Binding-site contacts:
Ligand atom CAQ contacts residue TRP136 of chain 1.A at 3.4 Å (hydrophobic).
Ligand atom OAH contacts residue GLN43 of chain 1.A at 3.6 Å (h-bond).
Ligand atom CAL contacts residue LEU48 of chain 1.A at 3.8 Å (hydrophobic).
Ligand atom CAI contacts residue LEU48 of chain 1.A at 4.4 Å (hydrophobic).
Ligand atom CAX contacts residue GLN43 of chain 1.A at 4.4 Å.
Ligand atom OAF contacts residue ARG125 of chain 1.A at 3.2 Å (salt-bridge).
Ligand atom CAD contacts residue CYS133 of chain 1.A at 3.8 Å (hydrophobic).
Ligand atom CAI contacts residue ILE132 of chain 1.A at 4.1 Å (hydrophobic).
Ligand atom CAO contacts residue TRP136 of chain 1.A at 4.3 Å (hydrophobic).
Ligand atom CAQ contacts residue CYS55 of chain 1.A at 3.6 Å (hydrophobic).
Ligand atom CAK contacts residue ILE132 of chain 1.A at 4.0 Å (hydrophobic).
Ligand atom CBC contacts residue LYS129 of chain 1.A at 3.9 Å.
Ligand atom CAA contacts residue LEU90 of chain 1.A at 4.4 Å (hydrophobic).
Ligand atom CAD contacts residue LYS129 of chain 1.A at 4.0 Å.
Ligand atom CAA contacts residue LEU93 of chain 1.A at 4.1 Å (hydrophobic).
Ligand atom CAD contacts residue ILE132 of chain 1.A at 4.2 Å (hydrophobic).
Ligand atom CAV contacts residue LYS129 of chain 1.A at 3.9 Å.
Ligand atom CAB contacts residue LEU90 of chain 1.A at 4.4 Å (hydrophobic).
Ligand atom CAV contacts residue LEU48 of chain 1.A at 4.1 Å (hydrophobic).
Ligand atom CAV contacts residue ILE132 of chain 1.A at 4.3 Å (hydrophobic).
Ligand atom CAP contacts residue TRP136 of chain 1.A at 3.4 Å (hydrophobic).
Ligand atom CAA contacts residue 2CV1 of chain 1.I at 3.5 Å.
Ligand atom CAQ contacts residue SER52 of chain 1.A at 4.1 Å.
Ligand atom CAJ contacts residue 2CV1 of chain 1.I at 4.3 Å.
Ligand atom CAX contacts residue ARG125 of chain 1.A at 4.2 Å.
Ligand atom CAE contacts residue ILE132 of chain 1.A at 4.3 Å (hydrophobic).
Ligand atom CBD contacts residue ILE132 of chain 1.A at 3.8 Å (hydrophobic).
Ligand atom CAY contacts residue LYS129 of chain 1.A at 4.0 Å.
Ligand atom CBG contacts residue CYS55 of chain 1.A at 4.3 Å (hydrophobic).
Ligand atom CAI contacts residue THR51 of chain 1.A at 4.3 Å.
Ligand atom CAK contacts residue SER52 of chain 1.A at 4.1 Å.
Ligand atom CBA contacts residue LEU90 of chain 1.A at 4.2 Å (hydrophobic).
Ligand atom OAW contacts residue LYS129 of chain 1.A at 3.5 Å.
Ligand atom CAR contacts residue LYS129 of chain 1.A at 3.7 Å.
Ligand atom OAG contacts residue LYS129 of chain 1.A at 3.5 Å.
Ligand atom CAK contacts residue THR51 of chain 1.A at 4.4 Å.
Ligand atom OAW contacts residue LEU48 of chain 1.A at 4.0 Å.
Ligand atom CAP contacts residue CYS55 of chain 1.A at 3.6 Å (hydrophobic).
Ligand atom CAE contacts residue TRP136 of chain 1.A at 3.6 Å (hydrophobic).
Ligand atom CAN contacts residue VAL59 of chain 1.A at 3.9 Å (hydrophobic).

A protein and the small-molecule ligand that binds it are described below.
Small molecule (SMILES): CC(C)CCC[C@@H](C)[C@H]1CC[C@H]2[C@@H]3CC=C4C[C@@H](OC(=O)CCC(=O)O)CC[C@]4(C)[C@H]3CC[C@]12C

Sequence of chain 1.A:
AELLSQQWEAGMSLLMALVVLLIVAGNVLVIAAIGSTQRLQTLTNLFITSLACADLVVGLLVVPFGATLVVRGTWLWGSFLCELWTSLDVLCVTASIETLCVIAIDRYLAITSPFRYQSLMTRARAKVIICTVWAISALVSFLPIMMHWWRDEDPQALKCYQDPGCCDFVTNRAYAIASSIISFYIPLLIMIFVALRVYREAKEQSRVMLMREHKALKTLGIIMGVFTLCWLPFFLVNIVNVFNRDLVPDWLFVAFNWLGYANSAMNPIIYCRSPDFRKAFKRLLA